Sequence of chain 1.B:
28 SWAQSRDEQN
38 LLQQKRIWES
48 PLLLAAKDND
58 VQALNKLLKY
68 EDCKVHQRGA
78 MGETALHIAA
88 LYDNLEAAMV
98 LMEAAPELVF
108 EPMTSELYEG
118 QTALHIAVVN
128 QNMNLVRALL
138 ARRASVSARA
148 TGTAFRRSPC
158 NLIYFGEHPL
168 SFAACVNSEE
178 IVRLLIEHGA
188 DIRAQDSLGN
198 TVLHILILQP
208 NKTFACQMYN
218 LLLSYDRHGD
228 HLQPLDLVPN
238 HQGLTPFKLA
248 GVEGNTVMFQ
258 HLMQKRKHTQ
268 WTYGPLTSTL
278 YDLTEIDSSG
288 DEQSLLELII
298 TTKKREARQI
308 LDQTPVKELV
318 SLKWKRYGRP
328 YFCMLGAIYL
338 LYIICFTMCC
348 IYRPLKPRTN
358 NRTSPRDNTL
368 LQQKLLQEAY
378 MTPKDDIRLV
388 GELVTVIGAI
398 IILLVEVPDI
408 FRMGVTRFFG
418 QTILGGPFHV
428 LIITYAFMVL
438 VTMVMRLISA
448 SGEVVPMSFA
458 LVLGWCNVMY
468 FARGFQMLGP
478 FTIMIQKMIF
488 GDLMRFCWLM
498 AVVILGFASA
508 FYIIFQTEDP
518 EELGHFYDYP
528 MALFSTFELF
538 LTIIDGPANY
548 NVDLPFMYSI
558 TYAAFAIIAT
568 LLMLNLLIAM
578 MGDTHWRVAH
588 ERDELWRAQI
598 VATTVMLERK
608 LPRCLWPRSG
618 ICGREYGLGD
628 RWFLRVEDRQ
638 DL

Sequence of chain 1.A:
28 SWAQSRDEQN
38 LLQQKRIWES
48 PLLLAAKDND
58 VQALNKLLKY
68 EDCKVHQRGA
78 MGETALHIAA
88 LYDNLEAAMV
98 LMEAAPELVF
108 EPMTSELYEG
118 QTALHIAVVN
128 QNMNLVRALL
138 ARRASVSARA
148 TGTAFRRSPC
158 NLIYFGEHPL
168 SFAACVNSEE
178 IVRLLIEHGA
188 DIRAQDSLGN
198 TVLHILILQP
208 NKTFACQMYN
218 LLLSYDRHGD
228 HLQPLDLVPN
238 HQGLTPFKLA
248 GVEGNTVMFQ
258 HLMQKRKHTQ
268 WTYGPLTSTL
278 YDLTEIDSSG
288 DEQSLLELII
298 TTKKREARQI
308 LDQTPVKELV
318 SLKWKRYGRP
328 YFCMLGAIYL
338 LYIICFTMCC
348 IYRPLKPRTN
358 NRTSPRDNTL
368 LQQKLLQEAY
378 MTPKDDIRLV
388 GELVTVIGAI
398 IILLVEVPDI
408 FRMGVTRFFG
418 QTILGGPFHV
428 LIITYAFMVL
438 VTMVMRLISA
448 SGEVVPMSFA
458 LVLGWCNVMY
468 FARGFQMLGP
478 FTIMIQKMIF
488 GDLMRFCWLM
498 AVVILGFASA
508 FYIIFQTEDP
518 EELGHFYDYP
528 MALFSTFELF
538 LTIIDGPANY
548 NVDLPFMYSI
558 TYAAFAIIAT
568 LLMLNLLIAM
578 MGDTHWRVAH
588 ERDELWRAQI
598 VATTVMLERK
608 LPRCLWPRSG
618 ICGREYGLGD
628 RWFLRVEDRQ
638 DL

Binding-site contacts:
Ligand atom C02 contacts residue ALA561 of chain 1.B at 3.6 Å (hydrophobic).
Ligand atom C02 contacts residue VAL459 of chain 1.A at 4.2 Å (hydrophobic).
Ligand atom F01 contacts residue THR479 of chain 1.A at 4.4 Å.
Ligand atom C18 contacts residue PRO424 of chain 1.A at 4.1 Å (hydrophobic).
Ligand atom C03 contacts residue ALA561 of chain 1.B at 3.8 Å (hydrophobic).
Ligand atom C01 contacts residue PHE456 of chain 1.A at 3.8 Å (hydrophobic).
Ligand atom C06 contacts residue VAL459 of chain 1.A at 4.1 Å (hydrophobic).
Ligand atom C05 contacts residue VAL459 of chain 1.A at 4.3 Å (hydrophobic).
Ligand atom C12 contacts residue ILE565 of chain 1.B at 3.7 Å (hydrophobic).
Ligand atom F03 contacts residue THR479 of chain 1.A at 3.3 Å.
Ligand atom F03 contacts residue MET466 of chain 1.A at 4.0 Å.
Ligand atom F01 contacts residue GLN483 of chain 1.A at 3.2 Å.
Ligand atom C19 contacts residue PHE425 of chain 1.A at 4.2 Å (hydrophobic).
Ligand atom C20 contacts residue GLN483 of chain 1.A at 3.8 Å.
Ligand atom C02 contacts residue THR558 of chain 1.B at 3.9 Å.
Ligand atom C03 contacts residue PHE504 of chain 1.B at 4.4 Å (hydrophobic).
Ligand atom C07 contacts residue LEU460 of chain 1.A at 4.5 Å (hydrophobic).
Ligand atom C20 contacts residue THR479 of chain 1.A at 4.2 Å.
Ligand atom F03 contacts residue PHE425 of chain 1.A at 3.1 Å.
Ligand atom N01 contacts residue PHE456 of chain 1.A at 4.4 Å.
Ligand atom F02 contacts residue THR479 of chain 1.A at 3.6 Å.
Ligand atom F01 contacts residue PRO424 of chain 1.A at 4.1 Å.
Ligand atom F02 contacts residue GLN483 of chain 1.A at 3.0 Å.
Ligand atom C20 contacts residue ILE482 of chain 1.A at 4.3 Å (hydrophobic).
Ligand atom C01 contacts residue ALA561 of chain 1.B at 4.1 Å (hydrophobic).
Ligand atom O02 contacts residue MET466 of chain 1.A at 3.9 Å.
Ligand atom O01 contacts residue THR558 of chain 1.B at 4.3 Å.
Ligand atom C03 contacts residue VAL459 of chain 1.A at 3.7 Å (hydrophobic).
Ligand atom C20 contacts residue PHE425 of chain 1.A at 3.9 Å (hydrophobic).
Ligand atom C22 contacts residue CYS463 of chain 1.A at 3.6 Å (hydrophobic).
Ligand atom O01 contacts residue ILE557 of chain 1.B at 3.5 Å.
Ligand atom C08 contacts residue LEU428 of chain 1.A at 4.3 Å (hydrophobic).
Ligand atom O01 contacts residue PHE456 of chain 1.A at 3.1 Å.
Ligand atom F02 contacts residue ILE482 of chain 1.A at 3.2 Å.
Ligand atom C13 contacts residue ILE565 of chain 1.B at 4.2 Å (hydrophobic).
Ligand atom C23 contacts residue CYS463 of chain 1.A at 3.7 Å (hydrophobic).
Ligand atom C05 contacts residue ALA561 of chain 1.B at 4.3 Å (hydrophobic).
Ligand atom F03 contacts residue ILE482 of chain 1.A at 4.2 Å.
Ligand atom F01 contacts residue PHE425 of chain 1.A at 3.7 Å.

This small molecule binds to this protein.
Small molecule (SMILES): O=c1ccc(CN2CCN(C3CCC(O)(c4cccc(C(F)(F)F)c4)CC3)CC2)c[nH]1